A small-molecule ligand and the protein it binds are described below.
Small molecule (SMILES): CC(=O)N[C@H]1[C@H]([C@H](O)[C@H](O)CO)O[C@@](OC[C@H]2O[C@@H](O[C@H]3[C@H](O)[C@@H](O)[C@H](O)O[C@@H]3CO)[C@H](O)[C@@H](O)[C@H]2O)(C(=O)O)C[C@@H]1O

Sequence of chain 50.A:
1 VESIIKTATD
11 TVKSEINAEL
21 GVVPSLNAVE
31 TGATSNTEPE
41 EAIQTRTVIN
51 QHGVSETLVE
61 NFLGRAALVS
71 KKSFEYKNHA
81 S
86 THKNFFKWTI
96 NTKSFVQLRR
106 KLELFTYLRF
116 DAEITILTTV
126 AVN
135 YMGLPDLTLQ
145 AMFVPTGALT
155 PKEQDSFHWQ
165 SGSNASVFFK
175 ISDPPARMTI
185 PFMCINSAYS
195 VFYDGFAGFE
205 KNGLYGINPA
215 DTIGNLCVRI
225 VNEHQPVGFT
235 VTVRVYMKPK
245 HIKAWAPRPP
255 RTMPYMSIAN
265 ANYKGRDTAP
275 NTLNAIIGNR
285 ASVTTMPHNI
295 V

Binding-site contacts:
Ligand atom O6 contacts residue PRO274 of chain 50.A at 3.7 Å.
Ligand atom C6 contacts residue ASP91 of chain 50.C at 3.8 Å.
Ligand atom C4 contacts residue PRO231 of chain 50.C at 3.5 Å (hydrophobic).
Ligand atom N5 contacts residue ASP232 of chain 50.C at 4.1 Å.
Ligand atom C4 contacts residue ASP232 of chain 50.C at 3.5 Å.
Ligand atom O7 contacts residue PRO274 of chain 50.A at 3.4 Å.
Ligand atom C5 contacts residue ASN275 of chain 50.A at 3.6 Å.
Ligand atom C11 contacts residue ASP232 of chain 50.C at 3.8 Å.
Ligand atom C3 contacts residue PRO274 of chain 50.A at 3.8 Å (hydrophobic).
Ligand atom O4 contacts residue ARG95 of chain 50.C at 3.6 Å (salt-bridge).
Ligand atom N5 contacts residue PRO231 of chain 50.C at 2.9 Å (h-bond).
Ligand atom C11 contacts residue GLY234 of chain 50.C at 3.8 Å.
Ligand atom C4 contacts residue ASN275 of chain 50.A at 3.8 Å.
Ligand atom O6 contacts residue ASP91 of chain 50.C at 3.1 Å.
Ligand atom O3 contacts residue PRO274 of chain 50.A at 3.8 Å.
Ligand atom O7 contacts residue ARG270 of chain 50.A at 3.8 Å.
Ligand atom C3 contacts residue ARG95 of chain 50.C at 3.9 Å.
Ligand atom O4 contacts residue PRO231 of chain 50.C at 3.8 Å.
Ligand atom O1B contacts residue ARG104 of chain 50.C at 2.8 Å (salt-bridge).
Ligand atom C4 contacts residue PRO274 of chain 50.A at 4.0 Å (hydrophobic).
Ligand atom O3 contacts residue GLY282 of chain 50.A at 3.4 Å.
Ligand atom O4 contacts residue ASP232 of chain 50.C at 2.7 Å (salt-bridge).
Ligand atom C3 contacts residue PRO274 of chain 50.A at 4.1 Å (hydrophobic).
Ligand atom C3 contacts residue ASP232 of chain 50.C at 4.0 Å.
Ligand atom O4 contacts residue ASN275 of chain 50.A at 3.0 Å (h-bond).
Ligand atom O3 contacts residue ASP91 of chain 50.C at 4.0 Å.
Ligand atom C3 contacts residue ARG104 of chain 50.C at 3.8 Å.
Ligand atom O4 contacts residue ASP91 of chain 50.C at 2.7 Å (salt-bridge).
Ligand atom C4 contacts residue ASP91 of chain 50.C at 3.2 Å.
Ligand atom C5 contacts residue PRO231 of chain 50.C at 3.7 Å (hydrophobic).
Ligand atom N5 contacts residue ASN275 of chain 50.A at 3.6 Å (h-bond).
Ligand atom C5 contacts residue PRO274 of chain 50.A at 4.0 Å (hydrophobic).
Ligand atom C10 contacts residue PRO231 of chain 50.C at 3.8 Å (hydrophobic).
Ligand atom C11 contacts residue ILE233 of chain 50.C at 3.8 Å (hydrophobic).
Ligand atom O10 contacts residue ARG270 of chain 50.A at 3.3 Å.
Ligand atom C11 contacts residue PRO231 of chain 50.C at 3.7 Å (hydrophobic).
Ligand atom C1 contacts residue ARG104 of chain 50.C at 3.6 Å.
Ligand atom O10 contacts residue ASN275 of chain 50.A at 2.9 Å (h-bond).
Ligand atom C10 contacts residue ASN275 of chain 50.A at 3.3 Å.
Ligand atom C4 contacts residue ARG104 of chain 50.C at 3.9 Å.

Sequence of chain 50.C:
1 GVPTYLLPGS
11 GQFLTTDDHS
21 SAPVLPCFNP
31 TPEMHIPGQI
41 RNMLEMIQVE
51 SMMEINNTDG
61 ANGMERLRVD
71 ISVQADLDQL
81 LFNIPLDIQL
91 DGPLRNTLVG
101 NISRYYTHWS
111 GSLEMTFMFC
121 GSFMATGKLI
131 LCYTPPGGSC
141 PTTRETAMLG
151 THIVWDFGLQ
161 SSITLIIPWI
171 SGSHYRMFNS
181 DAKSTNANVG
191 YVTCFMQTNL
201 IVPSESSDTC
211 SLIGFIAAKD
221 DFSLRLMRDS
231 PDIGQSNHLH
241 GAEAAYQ